Sequence of chain 1.B:
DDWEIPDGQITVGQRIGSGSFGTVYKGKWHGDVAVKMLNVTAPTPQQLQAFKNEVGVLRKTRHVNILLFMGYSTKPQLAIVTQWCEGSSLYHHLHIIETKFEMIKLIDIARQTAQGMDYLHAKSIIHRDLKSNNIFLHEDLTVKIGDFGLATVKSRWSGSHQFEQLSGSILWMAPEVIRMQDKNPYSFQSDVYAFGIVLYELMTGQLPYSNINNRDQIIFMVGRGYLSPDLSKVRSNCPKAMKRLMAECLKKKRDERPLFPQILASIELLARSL

A protein and the small-molecule ligand that binds it are described below.
Small molecule (SMILES): Nc1ncnc2c1ncn2[C@@H]1O[C@H](CO[P](=O)(O)O[P](=O)(O)NP(=O)(O)O)[C@@H](O)[C@H]1O

Binding-site contacts:
Ligand atom O1G contacts residue GLY26 of chain 1.B at 3.6 Å.
Ligand atom O3G contacts residue LYS138 of chain 1.B at 3.1 Å.
Ligand atom C4 contacts residue PHE143 of chain 1.B at 3.6 Å (hydrophobic).
Ligand atom O1A contacts residue ASP154 of chain 1.B at 2.8 Å (salt-bridge).
Ligand atom O3A contacts residue GLY26 of chain 1.B at 3.2 Å.
Ligand atom N9 contacts residue PHE143 of chain 1.B at 3.8 Å.
Ligand atom O5' contacts residue VAL31 of chain 1.B at 3.6 Å.
Ligand atom O2G contacts residue ASN141 of chain 1.B at 2.6 Å (h-bond).
Ligand atom O1G contacts residue SER27 of chain 1.B at 2.7 Å (h-bond).
Ligand atom O2G contacts residue ASP154 of chain 1.B at 2.6 Å (salt-bridge).
Ligand atom O1A contacts residue LYS43 of chain 1.B at 2.9 Å (salt-bridge).
Ligand atom C6 contacts residue GLN90 of chain 1.B at 3.8 Å.
Ligand atom C5 contacts residue PHE143 of chain 1.B at 3.7 Å (hydrophobic).
Ligand atom O2' contacts residue PHE143 of chain 1.B at 3.6 Å.
Ligand atom C6 contacts residue ALA41 of chain 1.B at 3.6 Å (hydrophobic).
Ligand atom O2G contacts residue MG1 of chain 1.G at 3.2 Å.
Ligand atom N1 contacts residue TRP91 of chain 1.B at 3.6 Å.
Ligand atom O1A contacts residue MG1 of chain 1.G at 2.8 Å.
Ligand atom N6 contacts residue ALA41 of chain 1.B at 3.4 Å.
Ligand atom O1B contacts residue MG1 of chain 1.G at 2.1 Å.
Ligand atom N6 contacts residue GLN90 of chain 1.B at 2.8 Å (h-bond).
Ligand atom N6 contacts residue LEU74 of chain 1.B at 3.5 Å.
Ligand atom O3' contacts residue GLU106 of chain 1.A at 3.6 Å (salt-bridge).
Ligand atom C2 contacts residue TRP91 of chain 1.B at 3.4 Å (hydrophobic).
Ligand atom O2A contacts residue GLY26 of chain 1.B at 3.0 Å (h-bond).
Ligand atom PA contacts residue LYS43 of chain 1.B at 3.5 Å.
Ligand atom O4' contacts residue ILE23 of chain 1.B at 3.7 Å.
Ligand atom O1G contacts residue PHE28 of chain 1.B at 3.5 Å.
Ligand atom N1 contacts residue CYS92 of chain 1.B at 3.3 Å (h-bond).
Ligand atom O3G contacts residue SER27 of chain 1.B at 3.3 Å (h-bond).
Ligand atom C8 contacts residue MG1 of chain 1.G at 3.8 Å.
Ligand atom N3 contacts residue TRP91 of chain 1.B at 3.8 Å.
Ligand atom O2A contacts residue GLY29 of chain 1.B at 3.8 Å.
Ligand atom O1B contacts residue ASP154 of chain 1.B at 3.3 Å (salt-bridge).
Ligand atom O2A contacts residue LYS43 of chain 1.B at 2.9 Å (salt-bridge).
Ligand atom PB contacts residue MG1 of chain 1.G at 3.5 Å.
Ligand atom O2B contacts residue ASN140 of chain 1.B at 3.5 Å.
Ligand atom N3B contacts residue LYS138 of chain 1.B at 3.8 Å.
Ligand atom O1B contacts residue ASN141 of chain 1.B at 2.8 Å (h-bond).
Ligand atom O3G contacts residue ASN141 of chain 1.B at 3.5 Å (h-bond).

Sequence of chain 1.A:
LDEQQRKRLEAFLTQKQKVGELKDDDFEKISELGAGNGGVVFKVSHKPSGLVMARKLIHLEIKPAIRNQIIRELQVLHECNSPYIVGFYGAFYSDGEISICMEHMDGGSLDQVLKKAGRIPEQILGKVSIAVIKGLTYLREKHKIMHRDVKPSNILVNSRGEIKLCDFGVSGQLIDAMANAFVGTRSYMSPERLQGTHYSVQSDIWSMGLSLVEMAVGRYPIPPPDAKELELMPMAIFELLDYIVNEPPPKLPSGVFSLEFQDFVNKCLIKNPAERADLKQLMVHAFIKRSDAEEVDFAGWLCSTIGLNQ